A protein and the small-molecule ligand that binds it are described below.
Small molecule (SMILES): Nc1ccn([C@H]2C[C@H](O)[C@@H](COP(=O)(O)NP(=O)(O)OP(=O)(O)O)O2)c(=O)n1

Binding-site contacts:
Ligand atom O1G contacts residue TYR209 of chain 1.G at 2.5 Å (h-bond).
Ligand atom O5' contacts residue ARG58 of chain 1.G at 3.2 Å (salt-bridge).
Ligand atom PA contacts residue FE1 of chain 1.JB at 3.5 Å.
Ligand atom N1 contacts residue HIS109 of chain 1.G at 3.3 Å.
Ligand atom PA contacts residue MG1 of chain 1.KB at 3.5 Å.
Ligand atom O5' contacts residue HIS109 of chain 1.G at 3.0 Å (h-bond).
Ligand atom O3' contacts residue GLN43 of chain 1.G at 3.5 Å (h-bond).
Ligand atom PG contacts residue LYS206 of chain 1.G at 3.5 Å.
Ligand atom O2G contacts residue MG1 of chain 1.LB at 2.0 Å.
Ligand atom O2B contacts residue ASP205 of chain 1.G at 3.2 Å (salt-bridge).
Ligand atom C4' contacts residue ARG58 of chain 1.G at 3.6 Å.
Ligand atom O2A contacts residue HIS100 of chain 1.G at 3.5 Å (h-bond).
Ligand atom O2A contacts residue FE1 of chain 1.JB at 2.0 Å.
Ligand atom O2A contacts residue HIS61 of chain 1.G at 3.6 Å (h-bond).
Ligand atom PG contacts residue MG1 of chain 1.LB at 3.4 Å.
Ligand atom O2B contacts residue MG1 of chain 1.LB at 2.0 Å.
Ligand atom O1G contacts residue LYS206 of chain 1.G at 3.5 Å.
Ligand atom N4 contacts residue GLN269 of chain 1.G at 3.2 Å (h-bond).
Ligand atom O4' contacts residue ARG58 of chain 1.G at 3.4 Å (salt-bridge).
Ligand atom C5 contacts residue HIS109 of chain 1.G at 3.6 Å.
Ligand atom C2' contacts residue TYR268 of chain 1.G at 3.6 Å (hydrophobic).
Ligand atom O3' contacts residue LEU44 of chain 1.G at 3.5 Å.
Ligand atom C6 contacts residue HIS109 of chain 1.G at 3.2 Å.
Ligand atom C3' contacts residue ASP213 of chain 1.G at 3.4 Å.
Ligand atom O1A contacts residue HIS109 of chain 1.G at 3.2 Å (h-bond).
Ligand atom O3G contacts residue ARG260 of chain 1.G at 3.2 Å (salt-bridge).
Ligand atom O1A contacts residue HIS104 of chain 1.G at 3.1 Å (h-bond).
Ligand atom PB contacts residue MG1 of chain 1.LB at 3.4 Å.
Ligand atom O2A contacts residue ASP101 of chain 1.G at 2.9 Å (salt-bridge).
Ligand atom O1A contacts residue MG1 of chain 1.KB at 3.0 Å.
Ligand atom O1G contacts residue ARG260 of chain 1.G at 3.0 Å (salt-bridge).
Ligand atom PA contacts residue ARG58 of chain 1.G at 3.6 Å.
Ligand atom O1A contacts residue HIS127 of chain 1.G at 2.9 Å (h-bond).
Ligand atom O2G contacts residue LYS206 of chain 1.G at 2.8 Å (salt-bridge).
Ligand atom O4' contacts residue HIS109 of chain 1.G at 3.0 Å.
Ligand atom O3' contacts residue ASP213 of chain 1.G at 2.4 Å (salt-bridge).
Ligand atom N3A contacts residue ASP205 of chain 1.G at 3.2 Å (salt-bridge).
Ligand atom O2A contacts residue ARG58 of chain 1.G at 3.2 Å (salt-bridge).
Ligand atom O2A contacts residue ASP205 of chain 1.G at 3.0 Å (salt-bridge).
Ligand atom O2A contacts residue MG1 of chain 1.KB at 3.4 Å.

Sequence of chain 1.G:
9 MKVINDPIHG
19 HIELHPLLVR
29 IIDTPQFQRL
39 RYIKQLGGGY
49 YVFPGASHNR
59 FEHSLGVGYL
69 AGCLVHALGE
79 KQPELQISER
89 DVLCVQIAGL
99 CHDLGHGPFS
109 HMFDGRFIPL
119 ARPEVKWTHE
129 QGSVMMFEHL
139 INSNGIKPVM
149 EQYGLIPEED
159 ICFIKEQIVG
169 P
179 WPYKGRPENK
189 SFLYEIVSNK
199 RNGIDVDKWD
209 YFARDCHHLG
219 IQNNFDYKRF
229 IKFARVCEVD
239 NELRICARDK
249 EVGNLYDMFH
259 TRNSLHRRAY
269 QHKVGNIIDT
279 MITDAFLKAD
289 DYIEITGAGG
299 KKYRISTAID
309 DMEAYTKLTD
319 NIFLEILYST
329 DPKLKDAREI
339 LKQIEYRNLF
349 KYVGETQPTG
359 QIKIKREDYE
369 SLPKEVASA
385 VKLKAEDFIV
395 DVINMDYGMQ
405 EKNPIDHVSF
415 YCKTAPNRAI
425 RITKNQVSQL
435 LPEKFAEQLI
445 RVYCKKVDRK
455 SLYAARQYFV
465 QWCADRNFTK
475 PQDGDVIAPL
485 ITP